Binding-site contacts:
Ligand atom CAE contacts residue PHE116 of chain 1.A at 3.6 Å (hydrophobic).
Ligand atom OAC contacts residue SER115 of chain 1.A at 3.4 Å (h-bond).
Ligand atom CAJ contacts residue SER83 of chain 1.A at 3.6 Å.
Ligand atom CAG contacts residue SER83 of chain 1.A at 3.7 Å.
Ligand atom OAD contacts residue THR222 of chain 1.A at 4.4 Å.
Ligand atom CAF contacts residue LEU125 of chain 1.A at 4.2 Å (hydrophobic).
Ligand atom CAL contacts residue LEU125 of chain 1.A at 4.2 Å (hydrophobic).
Ligand atom CAG contacts residue PHE116 of chain 1.A at 4.3 Å (hydrophobic).
Ligand atom CAI contacts residue PHE116 of chain 1.A at 3.4 Å (hydrophobic).
Ligand atom CAL contacts residue ASP35 of chain 1.A at 4.1 Å.
Ligand atom CAE contacts residue LEU125 of chain 1.A at 4.4 Å (hydrophobic).
Ligand atom OAB contacts residue PHE116 of chain 1.A at 3.5 Å.
Ligand atom CAK contacts residue LEU125 of chain 1.A at 4.4 Å (hydrophobic).
Ligand atom CAK contacts residue GLY221 of chain 1.A at 4.0 Å.
Ligand atom CAJ contacts residue PHE116 of chain 1.A at 3.9 Å (hydrophobic).
Ligand atom CAG contacts residue ASP81 of chain 1.A at 3.2 Å.
Ligand atom CAH contacts residue ASP35 of chain 1.A at 3.6 Å.
Ligand atom NAA contacts residue ASP35 of chain 1.A at 2.8 Å (salt-bridge).
Ligand atom NAA contacts residue LEU125 of chain 1.A at 4.5 Å.
Ligand atom OAD contacts residue GLY221 of chain 1.A at 2.7 Å (h-bond).
Ligand atom OAC contacts residue PHE116 of chain 1.A at 4.3 Å.
Ligand atom CAL contacts residue GLY221 of chain 1.A at 3.2 Å.
Ligand atom CAH contacts residue TYR79 of chain 1.A at 3.0 Å (hydrophobic).
Ligand atom CAF contacts residue ASP33 of chain 1.A at 3.4 Å.
Ligand atom OAC contacts residue SER83 of chain 1.A at 3.1 Å (h-bond).
Ligand atom CAJ contacts residue ASP81 of chain 1.A at 3.1 Å.
Ligand atom OAB contacts residue SER115 of chain 1.A at 4.1 Å.
Ligand atom CAH contacts residue LEU125 of chain 1.A at 3.9 Å (hydrophobic).
Ligand atom CAF contacts residue PHE116 of chain 1.A at 4.3 Å (hydrophobic).
Ligand atom CAI contacts residue ASP81 of chain 1.A at 4.3 Å.
Ligand atom CAF contacts residue GLY221 of chain 1.A at 4.3 Å.
Ligand atom NAA contacts residue TYR79 of chain 1.A at 2.9 Å.
Ligand atom CAE contacts residue ASP33 of chain 1.A at 3.7 Å.
Ligand atom OAC contacts residue ASP81 of chain 1.A at 2.3 Å (salt-bridge).

The small molecule below binds the protein below.
Small molecule (SMILES): NC[C@H](O)c1ccc(O)c(O)c1

Sequence of chain 1.A:
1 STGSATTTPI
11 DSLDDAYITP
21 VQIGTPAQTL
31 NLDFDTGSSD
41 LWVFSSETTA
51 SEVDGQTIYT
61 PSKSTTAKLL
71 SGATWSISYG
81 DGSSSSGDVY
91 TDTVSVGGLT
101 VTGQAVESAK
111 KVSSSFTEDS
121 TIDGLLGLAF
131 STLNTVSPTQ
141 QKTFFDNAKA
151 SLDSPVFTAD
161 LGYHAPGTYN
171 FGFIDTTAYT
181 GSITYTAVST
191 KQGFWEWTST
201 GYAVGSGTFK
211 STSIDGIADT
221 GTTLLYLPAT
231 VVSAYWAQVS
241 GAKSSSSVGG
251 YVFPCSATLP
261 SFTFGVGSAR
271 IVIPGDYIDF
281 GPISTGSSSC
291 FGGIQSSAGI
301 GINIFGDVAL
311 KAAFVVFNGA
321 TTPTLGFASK